Sequence of chain 1.A:
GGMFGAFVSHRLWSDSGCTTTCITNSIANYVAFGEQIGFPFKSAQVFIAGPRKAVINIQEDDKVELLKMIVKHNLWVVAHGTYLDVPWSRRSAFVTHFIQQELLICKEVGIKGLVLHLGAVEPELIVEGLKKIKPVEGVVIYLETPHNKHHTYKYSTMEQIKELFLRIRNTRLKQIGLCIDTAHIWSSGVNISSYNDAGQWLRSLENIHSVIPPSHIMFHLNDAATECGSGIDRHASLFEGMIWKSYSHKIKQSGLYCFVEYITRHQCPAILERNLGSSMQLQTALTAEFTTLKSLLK

Binding-site contacts:
Ligand atom N1 contacts residue TYR86 of chain 1.A at 4.0 Å.
Ligand atom O3' contacts residue ASP236 of chain 1.A at 3.4 Å (salt-bridge).
Ligand atom C5' contacts residue ARG237 of chain 1.A at 4.1 Å.
Ligand atom C3' contacts residue TYR86 of chain 1.A at 4.2 Å (hydrophobic).
Ligand atom O4' contacts residue ARG237 of chain 1.A at 3.9 Å.
Ligand atom OP1 contacts residue ARG237 of chain 1.A at 4.0 Å.
Ligand atom N4 contacts residue TYR86 of chain 1.A at 4.1 Å.
Ligand atom C3' contacts residue DC2 of chain 1.C at 3.5 Å.
Ligand atom C6 contacts residue TYR86 of chain 1.A at 4.2 Å (hydrophobic).
Ligand atom O3' contacts residue HIS238 of chain 1.A at 4.1 Å.
Ligand atom C4' contacts residue ARG237 of chain 1.A at 3.3 Å.
Ligand atom C6 contacts residue ARG55 of chain 1.A at 4.4 Å.
Ligand atom C3' contacts residue ASP236 of chain 1.A at 4.0 Å.
Ligand atom C4' contacts residue ASP236 of chain 1.A at 3.5 Å.
Ligand atom O2 contacts residue TYR86 of chain 1.A at 4.2 Å.
Ligand atom O3' contacts residue ARG237 of chain 1.A at 3.5 Å (salt-bridge).
Ligand atom O4' contacts residue ASP236 of chain 1.A at 4.5 Å.
Ligand atom C2' contacts residue DC2 of chain 1.C at 3.5 Å.
Ligand atom C2 contacts residue TYR86 of chain 1.A at 3.8 Å (hydrophobic).
Ligand atom C2' contacts residue 3DR1 of chain 1.C at 3.4 Å.
Ligand atom O3' contacts residue ZN1 of chain 1.I at 3.6 Å.
Ligand atom C4 contacts residue ARG55 of chain 1.A at 4.1 Å.
Ligand atom C3' contacts residue ARG237 of chain 1.A at 4.0 Å.
Ligand atom C3' contacts residue 3DR1 of chain 1.C at 3.4 Å.
Ligand atom C1' contacts residue 3DR1 of chain 1.C at 4.3 Å.
Ligand atom O3' contacts residue DC2 of chain 1.C at 3.9 Å.
Ligand atom C2' contacts residue ARG237 of chain 1.A at 4.4 Å.
Ligand atom N3 contacts residue TYR86 of chain 1.A at 3.5 Å.
Ligand atom N4 contacts residue ARG55 of chain 1.A at 3.7 Å.
Ligand atom C5 contacts residue TYR86 of chain 1.A at 4.1 Å (hydrophobic).
Ligand atom C4 contacts residue TYR86 of chain 1.A at 3.9 Å (hydrophobic).
Ligand atom OP1 contacts residue ASP236 of chain 1.A at 4.3 Å.
Ligand atom C2' contacts residue TYR86 of chain 1.A at 3.4 Å (hydrophobic).
Ligand atom C1' contacts residue TYR86 of chain 1.A at 4.5 Å (hydrophobic).
Ligand atom P contacts residue ARG237 of chain 1.A at 4.5 Å.
Ligand atom C4' contacts residue 3DR1 of chain 1.C at 3.9 Å.
Ligand atom O3' contacts residue 3DR1 of chain 1.C at 2.4 Å (h-bond).
Ligand atom C5 contacts residue ARG55 of chain 1.A at 3.5 Å.
Ligand atom C1' contacts residue ARG237 of chain 1.A at 4.2 Å.
Ligand atom C5' contacts residue ASP236 of chain 1.A at 3.5 Å.

A protein and the small-molecule ligand that binds it are described below.
Small molecule (SMILES): Cc1cn([C@H]2C[C@H](O[P](=O)(O)OC[C@H]3O[C@@H](n4ccc(N)nc4=O)C[C@@H]3O[P](=O)(O)OC[C@H]3O[C@@H](n4ccc(N)nc4=O)C[C@@H]3O)[C@@H](CO[P](=O)(O)O[C@H]3C[C@H](n4cnc5c(=O)nc(N)[nH]c54)O[C@@H]3CO[P](=O)(O)O[C@H]3C[C@H](n4ccc(N)nc4=O)O[C@@H]3CO[P](=O)(O)O[C@H]3C[C@H](n4cnc5c(=O)nc(N)[nH]c54)O[C@@H]3CO[P](=O)(O)O[C@H]3C[C@H](n4cnc5c(N)ncnc54)O[C@@H]3CO[P](=O)(O)O[C@H]3C[C@H](n4ccc(N)nc4=O)O[C@@H]3CO[P](=O)(O)O[C@H]3C[C@H](n4cnc5c(=O)nc(N)[nH]c54)O[C@@H]3CO)O2)c(=O)[nH]c1=O